Sequence of chain 36.C:
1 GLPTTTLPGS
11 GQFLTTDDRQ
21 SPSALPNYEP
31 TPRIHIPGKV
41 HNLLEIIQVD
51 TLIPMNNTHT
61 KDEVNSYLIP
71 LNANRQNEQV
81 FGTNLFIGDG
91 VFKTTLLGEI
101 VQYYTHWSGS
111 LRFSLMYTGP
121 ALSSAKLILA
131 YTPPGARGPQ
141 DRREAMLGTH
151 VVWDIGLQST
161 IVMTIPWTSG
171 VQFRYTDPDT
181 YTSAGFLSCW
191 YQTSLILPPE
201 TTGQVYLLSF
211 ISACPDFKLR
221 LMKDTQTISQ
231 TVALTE

Sequence of chain 40.C:
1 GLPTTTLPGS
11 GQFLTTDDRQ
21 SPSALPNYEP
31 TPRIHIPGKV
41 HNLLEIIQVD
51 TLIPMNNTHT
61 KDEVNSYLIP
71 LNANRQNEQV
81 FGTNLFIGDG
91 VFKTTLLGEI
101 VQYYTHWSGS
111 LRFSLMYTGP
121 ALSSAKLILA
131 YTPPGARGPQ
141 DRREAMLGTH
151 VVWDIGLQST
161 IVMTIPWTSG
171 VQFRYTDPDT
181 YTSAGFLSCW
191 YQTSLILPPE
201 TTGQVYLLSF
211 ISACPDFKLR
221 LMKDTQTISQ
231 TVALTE

Binding-site contacts:
Ligand atom C5B contacts residue MET224 of chain 40.A at 3.5 Å (hydrophobic).
Ligand atom C5B contacts residue PHE186 of chain 40.A at 3.5 Å (hydrophobic).
Ligand atom C2B contacts residue TYR152 of chain 40.A at 3.8 Å (hydrophobic).
Ligand atom C4 contacts residue LEU106 of chain 40.A at 3.6 Å (hydrophobic).
Ligand atom N3A contacts residue PHE186 of chain 40.A at 3.9 Å.
Ligand atom C3C contacts residue TYR128 of chain 40.A at 3.4 Å (hydrophobic).
Ligand atom C31 contacts residue TYR197 of chain 40.A at 3.9 Å (hydrophobic).
Ligand atom C2A contacts residue PHE186 of chain 40.A at 3.2 Å (hydrophobic).
Ligand atom C4B contacts residue PHE186 of chain 40.A at 3.4 Å (hydrophobic).
Ligand atom C5A contacts residue MET224 of chain 40.A at 3.5 Å (hydrophobic).
Ligand atom O1 contacts residue MET221 of chain 40.A at 3.2 Å (h-bond).
Ligand atom N3A contacts residue ALA24 of chain 40.C at 3.6 Å.
Ligand atom C5C contacts residue VAL191 of chain 40.A at 3.9 Å (hydrophobic).
Ligand atom C4B contacts residue TYR152 of chain 40.A at 3.8 Å (hydrophobic).
Ligand atom O1A contacts residue PHE186 of chain 40.A at 2.8 Å.
Ligand atom N3A contacts residue PRO174 of chain 40.A at 3.7 Å.
Ligand atom C4B contacts residue MET224 of chain 40.A at 3.8 Å (hydrophobic).
Ligand atom C5C contacts residue TYR152 of chain 40.A at 3.9 Å (hydrophobic).
Ligand atom C4C contacts residue VAL191 of chain 40.A at 3.5 Å (hydrophobic).
Ligand atom C1C contacts residue TYR128 of chain 40.A at 3.7 Å (hydrophobic).
Ligand atom C4A contacts residue PRO174 of chain 40.A at 3.3 Å (hydrophobic).
Ligand atom C2C contacts residue TYR128 of chain 40.A at 3.8 Å (hydrophobic).
Ligand atom C5A contacts residue PHE186 of chain 40.A at 3.4 Å (hydrophobic).
Ligand atom CL1 contacts residue TYR128 of chain 40.A at 3.3 Å.
Ligand atom C5C contacts residue VAL188 of chain 40.A at 3.9 Å (hydrophobic).
Ligand atom C3B contacts residue TYR152 of chain 40.A at 3.7 Å (hydrophobic).
Ligand atom C6B contacts residue TYR128 of chain 40.A at 3.8 Å (hydrophobic).
Ligand atom N2 contacts residue ASN219 of chain 40.A at 3.6 Å.
Ligand atom C4C contacts residue VAL188 of chain 40.A at 3.9 Å (hydrophobic).
Ligand atom C5 contacts residue LEU106 of chain 40.A at 3.7 Å (hydrophobic).
Ligand atom C5A contacts residue VAL176 of chain 40.A at 3.2 Å (hydrophobic).
Ligand atom C2B contacts residue VAL188 of chain 40.A at 3.7 Å (hydrophobic).
Ligand atom CL1 contacts residue ILE104 of chain 40.A at 3.5 Å.
Ligand atom C2C contacts residue TYR197 of chain 40.A at 3.8 Å (hydrophobic).
Ligand atom C5A contacts residue ALA150 of chain 40.A at 3.9 Å (hydrophobic).
Ligand atom O1A contacts residue MET224 of chain 40.A at 2.8 Å.
Ligand atom C1C contacts residue LEU106 of chain 40.A at 3.5 Å (hydrophobic).
Ligand atom O1B contacts residue ILE104 of chain 40.A at 3.8 Å.
Ligand atom C1B contacts residue VAL188 of chain 40.A at 3.9 Å (hydrophobic).
Ligand atom C2A contacts residue MET224 of chain 40.A at 3.4 Å (hydrophobic).

Sequence of chain 40.A:
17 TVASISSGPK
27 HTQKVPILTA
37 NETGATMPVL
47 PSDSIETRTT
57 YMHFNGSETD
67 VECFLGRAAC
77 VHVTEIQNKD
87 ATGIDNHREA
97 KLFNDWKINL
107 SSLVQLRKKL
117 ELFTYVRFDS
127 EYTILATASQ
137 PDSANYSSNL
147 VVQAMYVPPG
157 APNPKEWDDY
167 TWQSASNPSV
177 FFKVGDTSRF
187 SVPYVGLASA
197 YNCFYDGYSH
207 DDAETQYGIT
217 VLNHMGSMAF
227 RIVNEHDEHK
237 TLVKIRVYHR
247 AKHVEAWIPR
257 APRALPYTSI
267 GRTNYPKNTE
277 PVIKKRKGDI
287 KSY

The protein below binds the small molecule below.
Small molecule (SMILES): Cc1cc(CCCCCOc2ccc(C3=NCCO3)cc2Cl)on1